This protein binds this small molecule.
Small molecule (SMILES): Nc1noc2ccc(C(F)(F)F)cc12

Sequence of chain 3.B:
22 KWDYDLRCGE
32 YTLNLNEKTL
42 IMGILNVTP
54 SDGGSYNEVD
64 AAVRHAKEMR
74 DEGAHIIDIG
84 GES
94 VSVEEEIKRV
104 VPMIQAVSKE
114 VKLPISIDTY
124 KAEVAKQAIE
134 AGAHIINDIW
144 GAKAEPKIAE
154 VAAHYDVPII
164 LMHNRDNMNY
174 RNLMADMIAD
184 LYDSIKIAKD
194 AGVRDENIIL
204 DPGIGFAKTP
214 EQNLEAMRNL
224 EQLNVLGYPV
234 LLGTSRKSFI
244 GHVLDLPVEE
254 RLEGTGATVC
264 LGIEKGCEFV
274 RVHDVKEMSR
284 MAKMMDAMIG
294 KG

Binding-site contacts:
Ligand atom C2 contacts residue GLU256 of chain 2.B at 3.2 Å.
Ligand atom C2 contacts residue 2O61 of chain 3.S at 0.2 Å.
Ligand atom F3 contacts residue MET284 of chain 2.B at 3.9 Å.
Ligand atom C1 contacts residue 2O61 of chain 3.S at 0.2 Å.
Ligand atom F3 contacts residue MET284 of chain 3.B at 3.8 Å.
Ligand atom N2 contacts residue 2O61 of chain 3.S at 2.5 Å.
Ligand atom F2 contacts residue 2O61 of chain 3.S at 1.3 Å.
Ligand atom F1 contacts residue MET284 of chain 2.B at 3.2 Å.
Ligand atom C5 contacts residue 2O61 of chain 3.S at 0.3 Å.
Ligand atom N2 contacts residue GLU256 of chain 3.B at 2.3 Å (salt-bridge).
Ligand atom C2 contacts residue LEU255 of chain 2.B at 4.2 Å (hydrophobic).
Ligand atom F3 contacts residue 2O61 of chain 3.S at 1.1 Å.
Ligand atom C7 contacts residue 2O61 of chain 3.S at 0.2 Å.
Ligand atom O1 contacts residue 2O61 of chain 3.S at 0.9 Å (h-bond).
Ligand atom C3 contacts residue LEU255 of chain 2.B at 4.1 Å (hydrophobic).
Ligand atom F3 contacts residue LEU255 of chain 3.B at 4.0 Å.
Ligand atom C7 contacts residue MET284 of chain 2.B at 4.0 Å (hydrophobic).
Ligand atom F1 contacts residue 2O61 of chain 3.S at 1.1 Å.
Ligand atom C2 contacts residue GLU280 of chain 3.B at 3.9 Å.
Ligand atom C3 contacts residue 2O61 of chain 3.S at 0.3 Å.
Ligand atom F2 contacts residue GLU280 of chain 3.B at 4.0 Å.
Ligand atom F2 contacts residue GLU256 of chain 2.B at 3.3 Å.
Ligand atom F3 contacts residue GLU256 of chain 3.B at 3.5 Å.
Ligand atom C3 contacts residue GLU256 of chain 2.B at 3.5 Å.
Ligand atom C6 contacts residue LEU255 of chain 3.B at 4.1 Å (hydrophobic).
Ligand atom C4 contacts residue LEU255 of chain 3.B at 4.0 Å (hydrophobic).
Ligand atom C8 contacts residue 2O61 of chain 3.S at 1.5 Å.
Ligand atom C8 contacts residue GLU256 of chain 3.B at 3.3 Å.
Ligand atom F1 contacts residue LEU255 of chain 2.B at 4.0 Å.
Ligand atom N1 contacts residue 2O61 of chain 3.S at 2.2 Å (h-bond).
Ligand atom C8 contacts residue LEU255 of chain 3.B at 4.0 Å (hydrophobic).
Ligand atom C7 contacts residue MET284 of chain 3.B at 4.0 Å (hydrophobic).
Ligand atom C3 contacts residue GLU280 of chain 3.B at 4.0 Å.
Ligand atom C5 contacts residue LEU255 of chain 3.B at 3.8 Å (hydrophobic).
Ligand atom F2 contacts residue MET284 of chain 3.B at 3.1 Å.
Ligand atom C6 contacts residue GLU280 of chain 2.B at 4.1 Å.
Ligand atom C6 contacts residue GLU256 of chain 3.B at 3.2 Å.
Ligand atom C6 contacts residue 2O61 of chain 3.S at 0.2 Å.
Ligand atom C4 contacts residue 2O61 of chain 3.S at 0.4 Å.
Ligand atom C5 contacts residue GLU256 of chain 3.B at 3.6 Å.

Sequence of chain 2.B:
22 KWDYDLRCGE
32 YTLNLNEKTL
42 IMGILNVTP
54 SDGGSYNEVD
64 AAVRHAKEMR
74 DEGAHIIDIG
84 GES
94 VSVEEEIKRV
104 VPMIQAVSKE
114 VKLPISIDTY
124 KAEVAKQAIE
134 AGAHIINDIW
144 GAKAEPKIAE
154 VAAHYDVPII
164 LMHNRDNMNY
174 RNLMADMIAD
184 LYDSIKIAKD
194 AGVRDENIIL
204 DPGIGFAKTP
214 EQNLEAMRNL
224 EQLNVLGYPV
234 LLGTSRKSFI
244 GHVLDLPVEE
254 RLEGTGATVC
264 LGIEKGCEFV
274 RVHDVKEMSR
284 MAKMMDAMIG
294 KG